Binding-site contacts:
Ligand atom N contacts residue GLY25 of chain 1.R at 2.8 Å (h-bond).
Ligand atom CG contacts residue SER51 of chain 1.R at 4.0 Å.
Ligand atom OXT contacts residue THR47 of chain 1.Q at 2.5 Å (h-bond).
Ligand atom CZ2 contacts residue ALA44 of chain 1.Q at 4.0 Å (hydrophobic).
Ligand atom O contacts residue ARG24 of chain 1.R at 3.6 Å.
Ligand atom CZ2 contacts residue ILE53 of chain 1.Q at 3.8 Å (hydrophobic).
Ligand atom C contacts residue SER51 of chain 1.R at 3.6 Å.
Ligand atom CD1 contacts residue THR47 of chain 1.Q at 3.9 Å.
Ligand atom CD1 contacts residue SER51 of chain 1.R at 3.5 Å.
Ligand atom N contacts residue ASP27 of chain 1.R at 3.1 Å (salt-bridge).
Ligand atom OXT contacts residue HIS49 of chain 1.Q at 3.8 Å.
Ligand atom C contacts residue THR47 of chain 1.Q at 3.4 Å.
Ligand atom NE1 contacts residue ALA44 of chain 1.Q at 4.0 Å.
Ligand atom CA contacts residue THR23 of chain 1.R at 3.8 Å.
Ligand atom CH2 contacts residue ILE20 of chain 1.Q at 4.1 Å (hydrophobic).
Ligand atom CB contacts residue THR23 of chain 1.R at 3.8 Å.
Ligand atom N contacts residue THR28 of chain 1.R at 2.9 Å (h-bond).
Ligand atom N contacts residue THR23 of chain 1.R at 2.8 Å (h-bond).
Ligand atom CA contacts residue GLY25 of chain 1.R at 3.5 Å.
Ligand atom C contacts residue THR50 of chain 1.Q at 4.0 Å.
Ligand atom OXT contacts residue THR50 of chain 1.Q at 2.9 Å (h-bond).
Ligand atom CZ3 contacts residue HIS32 of chain 1.Q at 3.9 Å.
Ligand atom CD1 contacts residue GLN45 of chain 1.Q at 3.5 Å.
Ligand atom O contacts residue THR23 of chain 1.R at 4.1 Å.
Ligand atom CB contacts residue SER51 of chain 1.R at 3.6 Å.
Ligand atom CA contacts residue SER51 of chain 1.R at 4.0 Å.
Ligand atom NE1 contacts residue GLN45 of chain 1.Q at 2.8 Å (h-bond).
Ligand atom CE3 contacts residue HIS32 of chain 1.Q at 3.9 Å.
Ligand atom CA contacts residue THR28 of chain 1.R at 3.2 Å.
Ligand atom O contacts residue SER51 of chain 1.R at 2.9 Å (h-bond).
Ligand atom CB contacts residue THR28 of chain 1.R at 3.6 Å.
Ligand atom CZ2 contacts residue THR50 of chain 1.Q at 3.9 Å.
Ligand atom OXT contacts residue GLY25 of chain 1.R at 4.0 Å.
Ligand atom CH2 contacts residue GLY21 of chain 1.Q at 3.5 Å.
Ligand atom O contacts residue THR47 of chain 1.Q at 3.5 Å (h-bond).
Ligand atom O contacts residue GLY25 of chain 1.R at 3.2 Å (h-bond).
Ligand atom CZ3 contacts residue GLY21 of chain 1.Q at 3.6 Å.
Ligand atom CE2 contacts residue GLN45 of chain 1.Q at 3.9 Å.
Ligand atom CE2 contacts residue THR50 of chain 1.Q at 4.0 Å.
Ligand atom C contacts residue GLY25 of chain 1.R at 3.5 Å.

Sequence of chain 1.Q:
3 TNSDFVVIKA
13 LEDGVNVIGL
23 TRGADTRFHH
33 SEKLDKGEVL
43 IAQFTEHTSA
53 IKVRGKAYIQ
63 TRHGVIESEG

The small molecule below binds the protein below.
Small molecule (SMILES): N[C@@H](Cc1c[nH]c2ccccc12)C(=O)O

Sequence of chain 1.R:
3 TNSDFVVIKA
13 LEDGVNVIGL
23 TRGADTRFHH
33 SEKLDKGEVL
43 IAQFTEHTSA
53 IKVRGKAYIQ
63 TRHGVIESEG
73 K